Binding-site contacts:
Ligand atom O5 contacts residue ASN269 of chain 1.C at 2.5 Å (h-bond).
Ligand atom C5 contacts residue ASN269 of chain 1.C at 3.8 Å.
Ligand atom C1 contacts residue ILE290 of chain 1.C at 4.2 Å (hydrophobic).
Ligand atom N2 contacts residue ASN269 of chain 1.C at 2.9 Å (h-bond).
Ligand atom C3 contacts residue ASN269 of chain 1.C at 3.9 Å.
Ligand atom C6 contacts residue ILE290 of chain 1.C at 4.0 Å (hydrophobic).
Ligand atom C2 contacts residue ASN269 of chain 1.C at 2.5 Å.
Ligand atom C7 contacts residue ASN269 of chain 1.C at 3.1 Å.
Ligand atom O7 contacts residue ASN269 of chain 1.C at 3.0 Å (h-bond).
Ligand atom C8 contacts residue ASN269 of chain 1.C at 4.3 Å.
Ligand atom O5 contacts residue ILE290 of chain 1.C at 3.3 Å.
Ligand atom C5 contacts residue ILE290 of chain 1.C at 4.3 Å (hydrophobic).
Ligand atom C1 contacts residue ASN269 of chain 1.C at 1.5 Å.
Ligand atom O7 contacts residue ILE290 of chain 1.C at 4.4 Å.
Ligand atom C4 contacts residue ASN269 of chain 1.C at 4.3 Å.

Sequence of chain 1.C:
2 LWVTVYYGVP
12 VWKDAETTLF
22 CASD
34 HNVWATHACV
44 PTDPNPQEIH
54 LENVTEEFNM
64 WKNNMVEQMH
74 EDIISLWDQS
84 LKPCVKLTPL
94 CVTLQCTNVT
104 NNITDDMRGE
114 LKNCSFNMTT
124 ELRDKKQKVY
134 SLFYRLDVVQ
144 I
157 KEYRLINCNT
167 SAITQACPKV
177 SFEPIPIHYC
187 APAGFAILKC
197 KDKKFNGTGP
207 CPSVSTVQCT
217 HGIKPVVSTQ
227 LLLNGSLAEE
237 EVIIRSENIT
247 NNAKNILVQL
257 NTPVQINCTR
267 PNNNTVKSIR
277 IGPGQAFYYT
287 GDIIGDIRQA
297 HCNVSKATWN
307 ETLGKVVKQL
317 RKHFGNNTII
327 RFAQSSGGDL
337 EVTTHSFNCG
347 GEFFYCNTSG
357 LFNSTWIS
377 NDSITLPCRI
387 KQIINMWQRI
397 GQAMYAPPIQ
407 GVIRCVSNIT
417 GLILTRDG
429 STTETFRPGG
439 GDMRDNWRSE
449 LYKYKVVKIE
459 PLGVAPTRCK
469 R

A small-molecule ligand and the protein it binds are described below.
Small molecule (SMILES): CC(=O)N[C@H]1[C@H](O[C@H]2[C@H](O)[C@@H](NC(C)=O)CO[C@@H]2CO)O[C@H](CO)[C@@H](O)[C@@H]1O